Sequence of chain 1.A:
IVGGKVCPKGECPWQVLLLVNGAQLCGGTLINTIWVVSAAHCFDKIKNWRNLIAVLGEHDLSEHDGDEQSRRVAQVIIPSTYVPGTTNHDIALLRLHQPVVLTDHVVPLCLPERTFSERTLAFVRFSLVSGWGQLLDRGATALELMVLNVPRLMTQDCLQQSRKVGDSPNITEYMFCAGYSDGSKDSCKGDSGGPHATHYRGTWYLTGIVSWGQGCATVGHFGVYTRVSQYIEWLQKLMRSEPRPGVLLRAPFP

A small-molecule ligand and the protein it binds are described below.
Small molecule (SMILES): COc1ccc(-c2ccc(C(=O)N[C@H](CO)C(C)(C)C)cc2C(=O)O)c(C(=O)Nc2cccc(C(N)=O)c2)n1

Binding-site contacts:
Ligand atom C29 contacts residue SER211 of chain 1.A at 3.5 Å.
Ligand atom C39 contacts residue HIS41 of chain 1.A at 3.5 Å.
Ligand atom O18 contacts residue HIS41 of chain 1.A at 2.7 Å (h-bond).
Ligand atom C4 contacts residue GLN24 of chain 1.A at 3.6 Å.
Ligand atom C17 contacts residue GOL1 of chain 1.I at 3.5 Å.
Ligand atom C31 contacts residue VAL210 of chain 1.A at 3.6 Å (hydrophobic).
Ligand atom N37 contacts residue GLY215 of chain 1.A at 2.9 Å (h-bond).
Ligand atom O19 contacts residue SER192 of chain 1.A at 2.7 Å (h-bond).
Ligand atom O36 contacts residue GLY215 of chain 1.A at 3.2 Å.
Ligand atom C32 contacts residue CYS188 of chain 1.A at 3.6 Å (hydrophobic).
Ligand atom O38 contacts residue HIS41 of chain 1.A at 3.2 Å.
Ligand atom N24 contacts residue HIS41 of chain 1.A at 3.4 Å (h-bond).
Ligand atom N8 contacts residue GOL1 of chain 1.I at 3.0 Å (h-bond).
Ligand atom O36 contacts residue CYS216 of chain 1.A at 3.5 Å (h-bond).
Ligand atom C5 contacts residue GOL1 of chain 1.I at 3.6 Å.
Ligand atom O27 contacts residue LYS189 of chain 1.A at 3.4 Å.
Ligand atom C29 contacts residue TRP212 of chain 1.A at 3.6 Å (hydrophobic).
Ligand atom C35 contacts residue GLY213 of chain 1.A at 3.6 Å.
Ligand atom C16 contacts residue GOL1 of chain 1.I at 3.4 Å.
Ligand atom C31 contacts residue CYS188 of chain 1.A at 3.3 Å (hydrophobic).
Ligand atom N37 contacts residue GLY213 of chain 1.A at 3.3 Å.
Ligand atom C4 contacts residue GOL1 of chain 1.I at 3.5 Å.
Ligand atom O36 contacts residue GLY213 of chain 1.A at 3.4 Å (h-bond).
Ligand atom O19 contacts residue GLY190 of chain 1.A at 2.8 Å (h-bond).
Ligand atom C30 contacts residue SER192 of chain 1.A at 3.2 Å.
Ligand atom O36 contacts residue LYS189 of chain 1.A at 2.8 Å (salt-bridge).
Ligand atom C17 contacts residue SER192 of chain 1.A at 3.2 Å.
Ligand atom O18 contacts residue SER192 of chain 1.A at 3.0 Å (h-bond).
Ligand atom C23 contacts residue HIS41 of chain 1.A at 3.2 Å.
Ligand atom O18 contacts residue GOL1 of chain 1.I at 2.7 Å (h-bond).
Ligand atom C30 contacts residue SER211 of chain 1.A at 3.6 Å.
Ligand atom N37 contacts residue ASP186 of chain 1.A at 3.5 Å (salt-bridge).
Ligand atom N28 contacts residue SER211 of chain 1.A at 3.3 Å (h-bond).
Ligand atom C15 contacts residue GOL1 of chain 1.I at 3.6 Å.
Ligand atom N28 contacts residue SER192 of chain 1.A at 3.3 Å (h-bond).
Ligand atom C21 contacts residue GOL1 of chain 1.I at 3.5 Å.
Ligand atom C25 contacts residue HIS41 of chain 1.A at 3.6 Å.
Ligand atom O19 contacts residue LYS189 of chain 1.A at 3.5 Å.
Ligand atom C32 contacts residue SER187 of chain 1.A at 3.6 Å.
Ligand atom C22 contacts residue HIS41 of chain 1.A at 3.3 Å.